This small molecule binds to this protein.
Small molecule (SMILES): CC(C)[C@H](NC(=O)[C@@H](NC(=O)[C@H](C)NC(=O)[C@@H]1CCCN1C(=O)[C@@H](N)Cc1ccccc1)[C@@H](C)OP(=O)(O)O)C(=O)O

Binding-site contacts:
Ligand atom CD2 contacts residue ARG65 of chain 2.A at 3.6 Å.
Ligand atom N contacts residue ASN231 of chain 2.A at 2.9 Å (h-bond).
Ligand atom CB contacts residue ASN231 of chain 2.A at 3.6 Å.
Ligand atom O3P contacts residue ARG134 of chain 2.A at 2.9 Å (salt-bridge).
Ligand atom CE2 contacts residue ARG65 of chain 2.A at 3.6 Å.
Ligand atom CA contacts residue ASN180 of chain 2.A at 3.2 Å.
Ligand atom CA contacts residue ASN231 of chain 2.A at 3.6 Å.
Ligand atom O2P contacts residue ARG61 of chain 2.A at 2.9 Å (salt-bridge).
Ligand atom O contacts residue LYS54 of chain 2.A at 3.6 Å.
Ligand atom CG contacts residue ARG65 of chain 2.A at 3.2 Å.
Ligand atom CG contacts residue VAL183 of chain 2.A at 3.8 Å (hydrophobic).
Ligand atom O contacts residue ASN180 of chain 2.A at 2.9 Å (h-bond).
Ligand atom O contacts residue VAL183 of chain 2.A at 3.5 Å.
Ligand atom O2P contacts residue ARG134 of chain 2.A at 2.8 Å (salt-bridge).
Ligand atom C contacts residue LYS127 of chain 2.A at 3.7 Å.
Ligand atom CE1 contacts residue ARG65 of chain 2.A at 3.0 Å.
Ligand atom O contacts residue LEU179 of chain 2.A at 3.5 Å.
Ligand atom C contacts residue ASN180 of chain 2.A at 3.6 Å.
Ligand atom O1P contacts residue LYS54 of chain 2.A at 3.5 Å (salt-bridge).
Ligand atom C contacts residue ASN231 of chain 2.A at 3.7 Å.
Ligand atom OXT contacts residue MVU1 of chain 2.E at 3.7 Å.
Ligand atom CG2 contacts residue ASN180 of chain 2.A at 3.6 Å.
Ligand atom O3P contacts residue TYR135 of chain 2.A at 2.6 Å (h-bond).
Ligand atom CA contacts residue ASN231 of chain 2.A at 3.7 Å.
Ligand atom P contacts residue TYR135 of chain 2.A at 3.8 Å.
Ligand atom CG1 contacts residue LEU227 of chain 2.A at 3.5 Å (hydrophobic).
Ligand atom N contacts residue ASN180 of chain 2.A at 3.0 Å (h-bond).
Ligand atom O1P contacts residue ARG61 of chain 2.A at 2.9 Å (salt-bridge).
Ligand atom CZ contacts residue ARG65 of chain 2.A at 3.4 Å.
Ligand atom CA contacts residue LEU179 of chain 2.A at 3.8 Å (hydrophobic).
Ligand atom CB contacts residue ASN231 of chain 2.A at 3.6 Å.
Ligand atom CG2 contacts residue GLY176 of chain 2.A at 3.5 Å.
Ligand atom OXT contacts residue LYS54 of chain 2.A at 3.8 Å.
Ligand atom O contacts residue ASN231 of chain 2.A at 3.0 Å (h-bond).
Ligand atom P contacts residue ARG61 of chain 2.A at 3.6 Å.
Ligand atom CD1 contacts residue ARG65 of chain 2.A at 2.9 Å.
Ligand atom O contacts residue LYS127 of chain 2.A at 2.8 Å (salt-bridge).
Ligand atom CB contacts residue ASN180 of chain 2.A at 3.2 Å.
Ligand atom CG2 contacts residue VAL183 of chain 2.A at 3.7 Å (hydrophobic).
Ligand atom CG1 contacts residue MVU1 of chain 2.E at 3.6 Å.

Sequence of chain 2.A:
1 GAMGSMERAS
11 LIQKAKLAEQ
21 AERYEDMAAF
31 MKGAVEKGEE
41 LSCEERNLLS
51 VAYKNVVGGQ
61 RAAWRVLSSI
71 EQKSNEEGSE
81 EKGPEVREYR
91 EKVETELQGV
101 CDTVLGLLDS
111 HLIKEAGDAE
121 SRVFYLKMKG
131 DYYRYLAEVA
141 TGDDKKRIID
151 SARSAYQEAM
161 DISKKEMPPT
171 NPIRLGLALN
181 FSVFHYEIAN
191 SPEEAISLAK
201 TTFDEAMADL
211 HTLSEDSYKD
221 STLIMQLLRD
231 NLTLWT